Sequence of chain 1.A:
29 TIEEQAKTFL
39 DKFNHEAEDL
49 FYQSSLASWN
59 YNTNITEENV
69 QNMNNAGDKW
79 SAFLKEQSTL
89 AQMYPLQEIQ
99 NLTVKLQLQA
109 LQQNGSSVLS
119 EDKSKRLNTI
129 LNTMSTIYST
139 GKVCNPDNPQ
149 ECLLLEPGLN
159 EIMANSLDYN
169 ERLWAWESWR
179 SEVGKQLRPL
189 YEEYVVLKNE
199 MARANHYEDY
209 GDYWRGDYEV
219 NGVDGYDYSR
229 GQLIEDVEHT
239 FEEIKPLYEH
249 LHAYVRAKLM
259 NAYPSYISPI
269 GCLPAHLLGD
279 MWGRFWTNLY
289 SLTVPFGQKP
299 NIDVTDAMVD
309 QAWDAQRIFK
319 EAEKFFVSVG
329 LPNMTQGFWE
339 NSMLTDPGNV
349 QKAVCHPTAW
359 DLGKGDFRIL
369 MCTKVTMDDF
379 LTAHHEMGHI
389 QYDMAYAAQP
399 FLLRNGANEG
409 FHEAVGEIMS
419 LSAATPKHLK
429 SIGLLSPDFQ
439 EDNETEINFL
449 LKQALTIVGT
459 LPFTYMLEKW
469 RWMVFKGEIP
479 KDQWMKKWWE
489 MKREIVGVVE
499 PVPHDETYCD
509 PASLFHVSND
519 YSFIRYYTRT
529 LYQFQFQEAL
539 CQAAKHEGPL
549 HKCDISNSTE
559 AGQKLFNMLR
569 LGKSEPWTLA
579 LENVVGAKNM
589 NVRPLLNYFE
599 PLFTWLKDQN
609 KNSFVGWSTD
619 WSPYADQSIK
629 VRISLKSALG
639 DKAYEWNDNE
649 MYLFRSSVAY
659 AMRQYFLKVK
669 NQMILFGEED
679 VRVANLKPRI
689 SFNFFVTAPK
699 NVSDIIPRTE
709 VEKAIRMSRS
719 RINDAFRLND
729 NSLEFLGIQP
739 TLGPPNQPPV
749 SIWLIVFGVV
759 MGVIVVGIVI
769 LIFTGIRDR

Binding-site contacts:
Ligand atom C2 contacts residue ASN62 of chain 1.A at 2.4 Å.
Ligand atom O5 contacts residue ASN62 of chain 1.A at 2.4 Å (h-bond).
Ligand atom N2 contacts residue GLN349 of chain 1.A at 4.0 Å.
Ligand atom O6 contacts residue GLU66 of chain 1.A at 2.7 Å (salt-bridge).
Ligand atom C7 contacts residue ASN62 of chain 1.A at 3.5 Å.
Ligand atom C8 contacts residue GLU66 of chain 1.A at 3.7 Å.
Ligand atom C1 contacts residue ASN62 of chain 1.A at 1.4 Å.
Ligand atom O5 contacts residue THR64 of chain 1.A at 4.0 Å.
Ligand atom O5 contacts residue ASN67 of chain 1.A at 4.1 Å.
Ligand atom N2 contacts residue ASN62 of chain 1.A at 2.8 Å (h-bond).
Ligand atom C8 contacts residue GLN349 of chain 1.A at 3.3 Å.
Ligand atom C4 contacts residue ASN62 of chain 1.A at 4.2 Å.
Ligand atom O6 contacts residue THR64 of chain 1.A at 3.1 Å.
Ligand atom O7 contacts residue ASN62 of chain 1.A at 3.8 Å.
Ligand atom C6 contacts residue THR64 of chain 1.A at 4.3 Å.
Ligand atom C5 contacts residue ASN62 of chain 1.A at 3.7 Å.
Ligand atom C6 contacts residue GLU66 of chain 1.A at 3.1 Å.
Ligand atom O6 contacts residue ASN67 of chain 1.A at 3.9 Å.
Ligand atom C3 contacts residue ASN62 of chain 1.A at 3.7 Å.
Ligand atom C7 contacts residue GLN349 of chain 1.A at 3.9 Å.
Ligand atom C1 contacts residue THR64 of chain 1.A at 4.2 Å.

This small molecule binds to this protein.
Small molecule (SMILES): CC(=O)N[C@H]1[C@H](O[C@H]2[C@H](O)[C@@H](NC(C)=O)CO[C@@H]2CO)O[C@H](CO)[C@@H](O)[C@@H]1O